Binding-site contacts:
Ligand atom C1 contacts residue ASN331 of chain 1.A at 1.4 Å.
Ligand atom C3 contacts residue ASN331 of chain 1.A at 3.8 Å.
Ligand atom C7 contacts residue ASN331 of chain 1.A at 3.0 Å.
Ligand atom O6 contacts residue THR581 of chain 1.A at 4.0 Å.
Ligand atom O7 contacts residue ASN331 of chain 1.A at 2.7 Å (h-bond).
Ligand atom C5 contacts residue ASN331 of chain 1.A at 3.7 Å.
Ligand atom O3 contacts residue GLN580 of chain 1.A at 3.8 Å.
Ligand atom C4 contacts residue GLN580 of chain 1.A at 4.0 Å.
Ligand atom O5 contacts residue GLN580 of chain 1.A at 4.3 Å.
Ligand atom O5 contacts residue ASN331 of chain 1.A at 2.4 Å (h-bond).
Ligand atom C6 contacts residue PRO579 of chain 1.A at 4.1 Å (hydrophobic).
Ligand atom N2 contacts residue ASN331 of chain 1.A at 2.9 Å (h-bond).
Ligand atom C2 contacts residue GLN580 of chain 1.A at 4.3 Å.
Ligand atom C4 contacts residue ASN331 of chain 1.A at 4.2 Å.
Ligand atom O6 contacts residue GLN580 of chain 1.A at 4.0 Å.
Ligand atom O5 contacts residue PRO579 of chain 1.A at 4.2 Å.
Ligand atom C8 contacts residue ASN331 of chain 1.A at 4.2 Å.
Ligand atom O6 contacts residue PRO579 of chain 1.A at 3.7 Å.
Ligand atom C6 contacts residue ASN331 of chain 1.A at 4.4 Å.
Ligand atom O7 contacts residue GLN580 of chain 1.A at 4.5 Å.
Ligand atom C2 contacts residue ASN331 of chain 1.A at 2.4 Å.
Ligand atom C3 contacts residue GLN580 of chain 1.A at 4.2 Å.

Sequence of chain 1.A:
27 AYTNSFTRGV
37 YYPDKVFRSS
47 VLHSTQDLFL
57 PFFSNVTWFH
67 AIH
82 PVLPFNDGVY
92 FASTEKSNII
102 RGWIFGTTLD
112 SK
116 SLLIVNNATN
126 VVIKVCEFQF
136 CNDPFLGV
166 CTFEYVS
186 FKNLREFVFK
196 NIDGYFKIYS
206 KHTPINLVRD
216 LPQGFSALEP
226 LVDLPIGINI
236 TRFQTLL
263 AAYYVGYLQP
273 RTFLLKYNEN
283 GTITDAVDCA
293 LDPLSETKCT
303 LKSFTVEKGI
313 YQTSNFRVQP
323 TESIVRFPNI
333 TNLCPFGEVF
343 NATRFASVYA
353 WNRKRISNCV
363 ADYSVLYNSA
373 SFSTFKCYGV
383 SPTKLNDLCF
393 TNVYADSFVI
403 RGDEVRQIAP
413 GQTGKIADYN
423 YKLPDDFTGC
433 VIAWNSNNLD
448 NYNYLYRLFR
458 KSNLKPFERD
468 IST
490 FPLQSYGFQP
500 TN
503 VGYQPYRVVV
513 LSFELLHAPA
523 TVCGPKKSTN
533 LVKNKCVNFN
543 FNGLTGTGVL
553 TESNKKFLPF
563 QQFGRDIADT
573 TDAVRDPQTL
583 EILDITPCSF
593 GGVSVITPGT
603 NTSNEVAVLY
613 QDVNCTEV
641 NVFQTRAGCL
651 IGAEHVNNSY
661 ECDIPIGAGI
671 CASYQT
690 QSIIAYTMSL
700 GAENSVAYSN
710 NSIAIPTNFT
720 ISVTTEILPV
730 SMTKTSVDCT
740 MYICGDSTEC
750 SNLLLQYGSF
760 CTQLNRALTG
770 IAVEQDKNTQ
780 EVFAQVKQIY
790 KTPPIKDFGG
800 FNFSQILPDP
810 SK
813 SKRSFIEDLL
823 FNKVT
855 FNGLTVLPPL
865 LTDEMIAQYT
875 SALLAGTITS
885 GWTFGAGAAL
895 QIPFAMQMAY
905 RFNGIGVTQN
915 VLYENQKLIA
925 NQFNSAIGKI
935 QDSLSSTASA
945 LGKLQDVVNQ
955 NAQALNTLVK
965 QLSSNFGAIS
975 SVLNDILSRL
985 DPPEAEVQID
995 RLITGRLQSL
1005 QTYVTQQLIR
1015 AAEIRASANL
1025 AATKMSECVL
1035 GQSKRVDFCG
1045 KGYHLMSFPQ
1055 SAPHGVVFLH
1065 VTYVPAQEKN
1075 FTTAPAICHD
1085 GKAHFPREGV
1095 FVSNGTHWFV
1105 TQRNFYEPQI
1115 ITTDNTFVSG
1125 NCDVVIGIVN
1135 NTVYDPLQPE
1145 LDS

A protein and the small-molecule ligand that binds it are described below.
Small molecule (SMILES): CC(=O)N[C@@H]1[C@@H](O)[C@H](O)[C@@H](CO)O[C@H]1O